Sequence of chain 2.B:
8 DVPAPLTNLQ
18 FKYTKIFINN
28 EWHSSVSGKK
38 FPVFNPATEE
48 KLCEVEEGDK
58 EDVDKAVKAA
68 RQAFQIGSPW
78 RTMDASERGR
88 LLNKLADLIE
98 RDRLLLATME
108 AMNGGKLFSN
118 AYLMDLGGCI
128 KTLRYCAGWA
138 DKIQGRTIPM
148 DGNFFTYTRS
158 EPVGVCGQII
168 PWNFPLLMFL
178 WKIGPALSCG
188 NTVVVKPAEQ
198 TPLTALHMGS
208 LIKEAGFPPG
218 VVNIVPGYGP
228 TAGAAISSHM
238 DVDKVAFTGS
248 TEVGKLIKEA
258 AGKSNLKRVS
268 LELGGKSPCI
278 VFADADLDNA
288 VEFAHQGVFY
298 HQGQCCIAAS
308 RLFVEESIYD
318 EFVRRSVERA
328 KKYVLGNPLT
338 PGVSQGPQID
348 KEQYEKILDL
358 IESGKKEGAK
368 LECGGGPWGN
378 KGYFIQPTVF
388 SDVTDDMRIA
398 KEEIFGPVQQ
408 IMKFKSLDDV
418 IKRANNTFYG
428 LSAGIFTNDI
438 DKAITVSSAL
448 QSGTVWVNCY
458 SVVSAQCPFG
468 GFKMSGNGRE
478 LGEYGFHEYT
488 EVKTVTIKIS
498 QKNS

Binding-site contacts:
Ligand atom C contacts residue SER458 of chain 2.B at 3.9 Å.
Ligand atom C11 contacts residue MET121 of chain 2.B at 3.6 Å (hydrophobic).
Ligand atom C2 contacts residue TYR297 of chain 2.B at 4.0 Å (hydrophobic).
Ligand atom C8 contacts residue PHE171 of chain 2.B at 3.2 Å (hydrophobic).
Ligand atom C contacts residue TYR457 of chain 2.B at 3.5 Å (hydrophobic).
Ligand atom C6 contacts residue SER458 of chain 2.B at 4.2 Å.
Ligand atom C contacts residue PHE290 of chain 2.B at 4.1 Å (hydrophobic).
Ligand atom C7 contacts residue ILE304 of chain 2.B at 3.8 Å (hydrophobic).
Ligand atom O1 contacts residue MET121 of chain 2.B at 4.1 Å.
Ligand atom C5 contacts residue TYR297 of chain 2.B at 4.0 Å (hydrophobic).
Ligand atom C9 contacts residue CYS302 of chain 2.B at 4.1 Å (hydrophobic).
Ligand atom C6 contacts residue CYS302 of chain 2.B at 3.2 Å (hydrophobic).
Ligand atom C15 contacts residue TRP178 of chain 2.B at 3.9 Å (hydrophobic).
Ligand atom C1 contacts residue GLN293 of chain 2.B at 3.9 Å.
Ligand atom C14 contacts residue MET175 of chain 2.B at 4.2 Å (hydrophobic).
Ligand atom C4 contacts residue TYR297 of chain 2.B at 3.7 Å (hydrophobic).
Ligand atom C16 contacts residue CYS303 of chain 2.B at 3.5 Å (hydrophobic).
Ligand atom C8 contacts residue CYS302 of chain 2.B at 1.6 Å (hydrophobic).
Ligand atom C15 contacts residue MET175 of chain 2.B at 3.6 Å (hydrophobic).
Ligand atom C3 contacts residue TYR297 of chain 2.B at 4.0 Å (hydrophobic).
Ligand atom C17 contacts residue CYS303 of chain 2.B at 3.7 Å (hydrophobic).
Ligand atom N contacts residue TYR297 of chain 2.B at 4.0 Å.
Ligand atom C13 contacts residue VAL460 of chain 2.B at 4.2 Å (hydrophobic).
Ligand atom C14 contacts residue TRP178 of chain 2.B at 3.7 Å (hydrophobic).
Ligand atom C12 contacts residue MET121 of chain 2.B at 4.1 Å (hydrophobic).
Ligand atom C4 contacts residue SER458 of chain 2.B at 3.9 Å.
Ligand atom O1 contacts residue LEU174 of chain 2.B at 3.8 Å.
Ligand atom C12 contacts residue LEU174 of chain 2.B at 4.2 Å (hydrophobic).
Ligand atom C8 contacts residue TYR297 of chain 2.B at 4.0 Å (hydrophobic).
Ligand atom O contacts residue SER458 of chain 2.B at 4.1 Å.
Ligand atom C6 contacts residue TYR297 of chain 2.B at 3.7 Å (hydrophobic).
Ligand atom C14 contacts residue LEU174 of chain 2.B at 4.1 Å (hydrophobic).
Ligand atom O contacts residue MET121 of chain 2.B at 3.8 Å.
Ligand atom C7 contacts residue CYS302 of chain 2.B at 2.8 Å (hydrophobic).
Ligand atom C10 contacts residue MET121 of chain 2.B at 4.1 Å (hydrophobic).
Ligand atom C6 contacts residue ILE304 of chain 2.B at 4.1 Å (hydrophobic).
Ligand atom C5 contacts residue SER458 of chain 2.B at 4.0 Å.
Ligand atom C12 contacts residue VAL460 of chain 2.B at 4.2 Å (hydrophobic).
Ligand atom C14 contacts residue VAL460 of chain 2.B at 4.0 Å (hydrophobic).
Ligand atom O1 contacts residue VAL460 of chain 2.B at 3.7 Å.

A protein and the small-molecule ligand that binds it are described below.
Small molecule (SMILES): CCCCCC(=O)N1C[C@@H](C)c2c1cc(O)c1ccccc21